The small molecule below binds the protein below.
Small molecule (SMILES): CC(=O)N[C@@H]1[C@@H](O)[C@H](O)[C@@H](CO)O[C@H]1O

Sequence of chain 1.B:
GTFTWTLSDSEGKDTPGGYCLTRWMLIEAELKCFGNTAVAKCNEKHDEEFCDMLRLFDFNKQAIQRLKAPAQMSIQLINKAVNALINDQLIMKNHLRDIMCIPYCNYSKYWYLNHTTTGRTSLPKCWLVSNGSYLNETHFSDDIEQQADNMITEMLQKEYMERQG

Binding-site contacts:
Ligand atom C7 contacts residue ASN136 of chain 1.B at 3.2 Å.
Ligand atom C3 contacts residue ASN136 of chain 1.B at 3.9 Å.
Ligand atom C8 contacts residue ASN136 of chain 1.B at 4.3 Å.
Ligand atom N2 contacts residue ASN136 of chain 1.B at 2.9 Å (h-bond).
Ligand atom C5 contacts residue ASN136 of chain 1.B at 3.8 Å.
Ligand atom C1 contacts residue ASN136 of chain 1.B at 1.5 Å.
Ligand atom O5 contacts residue ASN136 of chain 1.B at 2.5 Å (h-bond).
Ligand atom C2 contacts residue ASN136 of chain 1.B at 2.5 Å.
Ligand atom O7 contacts residue ASN136 of chain 1.B at 3.1 Å (h-bond).
Ligand atom C4 contacts residue ASN136 of chain 1.B at 4.3 Å.